A protein and the small-molecule ligand that binds it are described below.
Small molecule (SMILES): CC(=O)N[C@H]1[C@H](O[C@H]2[C@H](O)[C@@H](NC(C)=O)CO[C@@H]2CO)O[C@H](CO)[C@@H](O)[C@@H]1O

Sequence of chain 59.F:
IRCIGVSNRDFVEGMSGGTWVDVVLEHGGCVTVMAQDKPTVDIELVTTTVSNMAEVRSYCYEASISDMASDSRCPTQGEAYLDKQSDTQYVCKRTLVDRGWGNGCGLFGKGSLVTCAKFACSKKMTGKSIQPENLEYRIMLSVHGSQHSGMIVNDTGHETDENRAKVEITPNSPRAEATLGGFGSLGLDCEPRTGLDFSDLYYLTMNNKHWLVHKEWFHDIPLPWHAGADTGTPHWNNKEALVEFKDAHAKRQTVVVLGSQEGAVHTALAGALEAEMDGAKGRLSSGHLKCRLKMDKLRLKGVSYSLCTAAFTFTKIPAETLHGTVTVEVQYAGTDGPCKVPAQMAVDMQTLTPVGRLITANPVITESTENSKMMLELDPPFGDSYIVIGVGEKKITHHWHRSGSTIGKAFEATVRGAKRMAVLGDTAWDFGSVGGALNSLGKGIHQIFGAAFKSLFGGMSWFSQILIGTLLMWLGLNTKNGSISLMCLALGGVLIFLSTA

Binding-site contacts:
Ligand atom N2 contacts residue THR156 of chain 59.F at 4.3 Å.
Ligand atom C2 contacts residue GLY150 of chain 59.F at 4.5 Å.
Ligand atom O6 contacts residue THR156 of chain 59.F at 1.2 Å (h-bond).
Ligand atom C7 contacts residue THR156 of chain 59.F at 3.4 Å.
Ligand atom N2 contacts residue MET151 of chain 59.F at 3.4 Å.
Ligand atom O5 contacts residue ARG164 of chain 59.F at 4.3 Å.
Ligand atom N2 contacts residue ASN154 of chain 59.F at 4.3 Å.
Ligand atom C6 contacts residue ASP155 of chain 59.F at 4.3 Å.
Ligand atom C2 contacts residue MET151 of chain 59.F at 4.1 Å (hydrophobic).
Ligand atom C8 contacts residue THR156 of chain 59.F at 2.9 Å.
Ligand atom C3 contacts residue ASN154 of chain 59.F at 3.5 Å.
Ligand atom C6 contacts residue THR156 of chain 59.F at 1.8 Å.
Ligand atom C4 contacts residue THR156 of chain 59.F at 4.1 Å.
Ligand atom O4 contacts residue ASN154 of chain 59.F at 3.5 Å (h-bond).
Ligand atom C6 contacts residue GLY157 of chain 59.F at 4.2 Å.
Ligand atom O6 contacts residue ASP155 of chain 59.F at 4.2 Å.
Ligand atom N2 contacts residue GLY150 of chain 59.F at 4.1 Å.
Ligand atom C1 contacts residue GLY150 of chain 59.F at 3.8 Å.
Ligand atom C2 contacts residue HIS148 of chain 59.F at 4.2 Å.
Ligand atom C1 contacts residue MET151 of chain 59.F at 3.6 Å (hydrophobic).
Ligand atom O5 contacts residue THR156 of chain 59.F at 3.8 Å.
Ligand atom O7 contacts residue HIS148 of chain 59.F at 3.3 Å (h-bond).
Ligand atom C8 contacts residue GLY157 of chain 59.F at 4.5 Å.
Ligand atom C6 contacts residue ASN154 of chain 59.F at 3.0 Å.
Ligand atom C4 contacts residue ASN154 of chain 59.F at 3.2 Å.
Ligand atom O5 contacts residue ASN154 of chain 59.F at 2.4 Å (h-bond).
Ligand atom C7 contacts residue MET151 of chain 59.F at 4.0 Å (hydrophobic).
Ligand atom C8 contacts residue MET151 of chain 59.F at 4.1 Å (hydrophobic).
Ligand atom O7 contacts residue THR156 of chain 59.F at 2.4 Å.
Ligand atom C5 contacts residue ASN154 of chain 59.F at 2.1 Å.
Ligand atom C8 contacts residue HIS148 of chain 59.F at 1.2 Å.
Ligand atom C2 contacts residue ASN154 of chain 59.F at 3.5 Å.
Ligand atom C1 contacts residue ASN154 of chain 59.F at 2.5 Å.
Ligand atom C7 contacts residue HIS148 of chain 59.F at 2.3 Å.
Ligand atom C5 contacts residue THR156 of chain 59.F at 3.2 Å.
Ligand atom O6 contacts residue ASN154 of chain 59.F at 2.4 Å (h-bond).
Ligand atom O4 contacts residue THR156 of chain 59.F at 4.2 Å.
Ligand atom N2 contacts residue HIS148 of chain 59.F at 2.8 Å (h-bond).